A small-molecule ligand and the protein it binds are described below.
Small molecule (SMILES): NS(=O)(=O)c1cc2c(cc1Cl)N[C@H]([C@H]1C[C@H]3C=C[C@@H]1C3)NS2(=O)=O

Sequence of chain 1.B:
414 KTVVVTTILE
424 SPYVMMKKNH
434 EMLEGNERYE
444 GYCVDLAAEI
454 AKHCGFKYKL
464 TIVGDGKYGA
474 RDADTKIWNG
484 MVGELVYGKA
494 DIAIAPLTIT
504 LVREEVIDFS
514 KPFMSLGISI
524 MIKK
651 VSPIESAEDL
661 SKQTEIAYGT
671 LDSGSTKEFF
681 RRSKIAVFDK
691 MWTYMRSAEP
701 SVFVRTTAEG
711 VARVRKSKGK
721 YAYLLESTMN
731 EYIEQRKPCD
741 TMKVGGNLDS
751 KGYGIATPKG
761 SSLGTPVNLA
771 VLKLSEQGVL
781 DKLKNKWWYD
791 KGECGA

Binding-site contacts:
Ligand atom CL contacts residue LEU780 of chain 1.B at 3.6 Å.
Ligand atom S1 contacts residue PRO515 of chain 1.B at 4.0 Å.
Ligand atom C7 contacts residue LYS514 of chain 1.B at 3.6 Å.
Ligand atom C7 contacts residue LEU772 of chain 1.B at 3.7 Å (hydrophobic).
Ligand atom C3 contacts residue GLY752 of chain 1.A at 3.7 Å.
Ligand atom C8 contacts residue PRO515 of chain 1.B at 3.5 Å (hydrophobic).
Ligand atom O2 contacts residue PRO515 of chain 1.B at 3.6 Å.
Ligand atom O4 contacts residue LYS784 of chain 1.B at 3.2 Å.
Ligand atom N3 contacts residue ASP781 of chain 1.B at 3.8 Å.
Ligand atom C2 contacts residue PRO515 of chain 1.B at 3.8 Å (hydrophobic).
Ligand atom O3 contacts residue SER518 of chain 1.B at 3.3 Å (h-bond).
Ligand atom C1 contacts residue PRO515 of chain 1.B at 3.4 Å (hydrophobic).
Ligand atom C11 contacts residue MET517 of chain 1.B at 3.9 Å (hydrophobic).
Ligand atom N2 contacts residue SER775 of chain 1.B at 2.7 Å (h-bond).
Ligand atom C4 contacts residue LYS751 of chain 1.A at 3.9 Å.
Ligand atom C10 contacts residue SER750 of chain 1.A at 4.0 Å.
Ligand atom N2 contacts residue PRO515 of chain 1.B at 3.8 Å.
Ligand atom C11 contacts residue SER750 of chain 1.A at 4.0 Å.
Ligand atom O4 contacts residue MET517 of chain 1.B at 4.0 Å.
Ligand atom C12 contacts residue PHE516 of chain 1.B at 4.0 Å (hydrophobic).
Ligand atom C14 contacts residue SER775 of chain 1.B at 3.1 Å.
Ligand atom C5 contacts residue ILE502 of chain 1.A at 3.9 Å (hydrophobic).
Ligand atom C8 contacts residue SER775 of chain 1.B at 4.0 Å.
Ligand atom C7 contacts residue ILE502 of chain 1.A at 3.9 Å (hydrophobic).
Ligand atom O2 contacts residue SER518 of chain 1.B at 3.3 Å (h-bond).
Ligand atom C10 contacts residue SER775 of chain 1.B at 3.3 Å.
Ligand atom N3 contacts residue SER750 of chain 1.A at 3.7 Å.
Ligand atom N1 contacts residue PRO515 of chain 1.B at 3.0 Å (h-bond).
Ligand atom O2 contacts residue MET517 of chain 1.B at 3.3 Å.
Ligand atom O3 contacts residue MET517 of chain 1.B at 3.6 Å.
Ligand atom C5 contacts residue LEU772 of chain 1.B at 3.8 Å (hydrophobic).
Ligand atom N2 contacts residue SER750 of chain 1.A at 3.8 Å.
Ligand atom CL contacts residue ASP781 of chain 1.B at 3.2 Å.
Ligand atom C11 contacts residue SER518 of chain 1.B at 3.9 Å.
Ligand atom O1 contacts residue LYS751 of chain 1.A at 3.7 Å.
Ligand atom C6 contacts residue SER775 of chain 1.B at 3.8 Å.
Ligand atom O3 contacts residue LYS784 of chain 1.B at 4.0 Å.
Ligand atom C3 contacts residue PRO515 of chain 1.A at 3.6 Å (hydrophobic).
Ligand atom C4 contacts residue ILE502 of chain 1.A at 3.7 Å (hydrophobic).
Ligand atom C4 contacts residue GLY752 of chain 1.A at 3.4 Å.

Sequence of chain 1.A:
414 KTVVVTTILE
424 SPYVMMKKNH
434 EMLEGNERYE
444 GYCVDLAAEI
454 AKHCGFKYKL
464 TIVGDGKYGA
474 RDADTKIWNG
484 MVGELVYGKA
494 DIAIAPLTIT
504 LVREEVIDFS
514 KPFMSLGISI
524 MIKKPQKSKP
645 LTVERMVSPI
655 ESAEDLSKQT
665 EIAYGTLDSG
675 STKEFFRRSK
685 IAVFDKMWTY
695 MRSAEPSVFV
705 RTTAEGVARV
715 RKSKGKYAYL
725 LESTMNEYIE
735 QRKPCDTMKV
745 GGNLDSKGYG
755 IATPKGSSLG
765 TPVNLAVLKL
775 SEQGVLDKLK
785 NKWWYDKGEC